Sequence of chain 1.B:
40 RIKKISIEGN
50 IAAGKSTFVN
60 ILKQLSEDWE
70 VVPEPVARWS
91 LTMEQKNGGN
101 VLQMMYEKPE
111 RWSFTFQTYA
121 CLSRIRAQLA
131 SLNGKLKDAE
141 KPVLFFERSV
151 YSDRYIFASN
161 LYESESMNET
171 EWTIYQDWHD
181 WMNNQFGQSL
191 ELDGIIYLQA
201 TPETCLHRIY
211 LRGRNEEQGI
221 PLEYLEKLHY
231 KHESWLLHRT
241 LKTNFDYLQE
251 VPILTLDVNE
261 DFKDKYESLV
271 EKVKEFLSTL

Binding-site contacts:
Ligand atom CAH contacts residue TYR106 of chain 1.B at 3.4 Å (hydrophobic).
Ligand atom N3 contacts residue PHE116 of chain 1.B at 3.4 Å.
Ligand atom NAE contacts residue ALA120 of chain 1.B at 3.7 Å.
Ligand atom CBC contacts residue PRO109 of chain 1.B at 4.0 Å (hydrophobic).
Ligand atom SAW contacts residue TYR224 of chain 1.B at 4.0 Å.
Ligand atom SAW contacts residue GLN117 of chain 1.B at 4.0 Å.
Ligand atom CAC contacts residue PRO221 of chain 1.B at 3.6 Å (hydrophobic).
Ligand atom CAI contacts residue TYR106 of chain 1.B at 3.8 Å (hydrophobic).
Ligand atom NAE contacts residue ASP153 of chain 1.B at 3.0 Å (salt-bridge).
Ligand atom SAW contacts residue PHE116 of chain 1.B at 3.6 Å.
Ligand atom CAP contacts residue TYR224 of chain 1.B at 3.4 Å (hydrophobic).
Ligand atom NAD contacts residue GLU73 of chain 1.B at 2.6 Å (salt-bridge).
Ligand atom CBA contacts residue TYR224 of chain 1.B at 3.9 Å (hydrophobic).
Ligand atom N1 contacts residue PHE157 of chain 1.B at 4.0 Å.
Ligand atom NAE contacts residue GLN117 of chain 1.B at 3.1 Å (h-bond).
Ligand atom N3 contacts residue PHE157 of chain 1.B at 3.5 Å.
Ligand atom C4 contacts residue ASP153 of chain 1.B at 3.8 Å.
Ligand atom CAO contacts residue LEU102 of chain 1.B at 3.7 Å (hydrophobic).
Ligand atom CAL contacts residue TYR106 of chain 1.B at 3.5 Å (hydrophobic).
Ligand atom C6 contacts residue GLU73 of chain 1.B at 3.8 Å.
Ligand atom CAA contacts residue ILE50 of chain 1.B at 3.9 Å (hydrophobic).
Ligand atom CAL contacts residue LEU102 of chain 1.B at 4.0 Å (hydrophobic).
Ligand atom NAD contacts residue ARG148 of chain 1.B at 3.1 Å (salt-bridge).
Ligand atom OAU contacts residue PRO109 of chain 1.B at 3.5 Å.
Ligand atom C5 contacts residue ASP153 of chain 1.B at 3.7 Å.
Ligand atom N3 contacts residue GLN117 of chain 1.B at 3.1 Å (h-bond).
Ligand atom C2 contacts residue PHE116 of chain 1.B at 3.6 Å (hydrophobic).
Ligand atom NAS contacts residue TYR224 of chain 1.B at 2.7 Å (h-bond).
Ligand atom CAK contacts residue TYR224 of chain 1.B at 3.2 Å (hydrophobic).
Ligand atom CBG contacts residue TYR224 of chain 1.B at 3.7 Å (hydrophobic).
Ligand atom C2 contacts residue PHE157 of chain 1.B at 3.8 Å (hydrophobic).
Ligand atom C4 contacts residue PHE157 of chain 1.B at 3.9 Å (hydrophobic).
Ligand atom CAN contacts residue PRO109 of chain 1.B at 4.0 Å (hydrophobic).
Ligand atom SAX contacts residue TYR106 of chain 1.B at 3.5 Å.
Ligand atom C4 contacts residue GLN117 of chain 1.B at 3.9 Å.
Ligand atom OAG contacts residue TYR224 of chain 1.B at 3.6 Å.
Ligand atom CAA contacts residue GLU217 of chain 1.B at 4.0 Å.
Ligand atom NAT contacts residue TYR224 of chain 1.B at 3.8 Å.
Ligand atom CBE contacts residue TYR224 of chain 1.B at 3.4 Å (hydrophobic).
Ligand atom C2 contacts residue GLN117 of chain 1.B at 4.0 Å.

This protein binds this small molecule.
Small molecule (SMILES): CCCc1sc(-c2ccc(OC)c(OCCNS(C)(=O)=O)c2)nc1CSc1nc(N)cc(N)n1